A protein and the small-molecule ligand that binds it are described below.
Small molecule (SMILES): CC(=O)N[C@H]1[C@H](O[C@H]2[C@H](O)[C@@H](NC(C)=O)CO[C@@H]2CO)O[C@H](CO)[C@@H](O)[C@@H]1O

Sequence of chain 1.C:
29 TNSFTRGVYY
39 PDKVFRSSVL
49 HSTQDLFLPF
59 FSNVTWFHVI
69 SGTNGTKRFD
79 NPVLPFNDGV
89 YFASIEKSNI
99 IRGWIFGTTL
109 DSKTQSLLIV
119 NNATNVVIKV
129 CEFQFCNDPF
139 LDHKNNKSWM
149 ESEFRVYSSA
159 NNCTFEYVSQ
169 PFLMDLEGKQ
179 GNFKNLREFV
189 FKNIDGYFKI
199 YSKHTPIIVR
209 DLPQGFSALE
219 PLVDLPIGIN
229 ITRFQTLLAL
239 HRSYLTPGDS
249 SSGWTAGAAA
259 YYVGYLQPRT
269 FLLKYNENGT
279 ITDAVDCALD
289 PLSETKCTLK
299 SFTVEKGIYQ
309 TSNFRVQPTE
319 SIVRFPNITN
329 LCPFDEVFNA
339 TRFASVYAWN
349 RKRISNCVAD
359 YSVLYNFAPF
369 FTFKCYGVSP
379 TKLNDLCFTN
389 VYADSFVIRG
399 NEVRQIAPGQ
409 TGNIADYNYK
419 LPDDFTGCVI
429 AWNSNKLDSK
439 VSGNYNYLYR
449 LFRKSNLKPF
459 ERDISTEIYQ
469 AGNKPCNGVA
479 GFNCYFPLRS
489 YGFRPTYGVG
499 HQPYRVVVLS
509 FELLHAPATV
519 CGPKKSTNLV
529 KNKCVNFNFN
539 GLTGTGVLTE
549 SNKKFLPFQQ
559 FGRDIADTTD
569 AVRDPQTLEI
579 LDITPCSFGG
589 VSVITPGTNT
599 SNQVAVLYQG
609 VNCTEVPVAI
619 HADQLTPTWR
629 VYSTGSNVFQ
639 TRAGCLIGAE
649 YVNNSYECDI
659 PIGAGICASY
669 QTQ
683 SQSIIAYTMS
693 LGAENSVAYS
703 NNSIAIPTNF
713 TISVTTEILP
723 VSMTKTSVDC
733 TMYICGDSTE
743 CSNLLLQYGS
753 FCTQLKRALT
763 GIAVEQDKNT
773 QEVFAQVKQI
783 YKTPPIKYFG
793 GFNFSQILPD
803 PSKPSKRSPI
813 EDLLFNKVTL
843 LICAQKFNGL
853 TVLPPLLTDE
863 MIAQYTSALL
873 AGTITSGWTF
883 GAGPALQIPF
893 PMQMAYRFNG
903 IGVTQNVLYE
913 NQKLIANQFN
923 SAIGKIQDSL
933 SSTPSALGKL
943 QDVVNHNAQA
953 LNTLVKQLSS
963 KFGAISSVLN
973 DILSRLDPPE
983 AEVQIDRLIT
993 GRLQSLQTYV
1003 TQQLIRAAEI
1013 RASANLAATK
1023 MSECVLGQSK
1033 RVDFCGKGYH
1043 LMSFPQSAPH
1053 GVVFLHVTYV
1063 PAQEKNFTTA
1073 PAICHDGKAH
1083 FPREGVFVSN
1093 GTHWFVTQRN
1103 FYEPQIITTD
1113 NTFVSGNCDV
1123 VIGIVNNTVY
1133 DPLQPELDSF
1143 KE

Binding-site contacts:
Ligand atom O3 contacts residue ASN1092 of chain 1.C at 3.6 Å (h-bond).
Ligand atom O7 contacts residue THR1094 of chain 1.C at 3.0 Å (h-bond).
Ligand atom C2 contacts residue HIS1095 of chain 1.C at 4.5 Å.
Ligand atom C1 contacts residue ASN1092 of chain 1.C at 1.4 Å.
Ligand atom N2 contacts residue ASN1092 of chain 1.C at 3.5 Å (h-bond).
Ligand atom C8 contacts residue PHE1097 of chain 1.C at 4.5 Å (hydrophobic).
Ligand atom C8 contacts residue ASN1092 of chain 1.C at 3.5 Å.
Ligand atom C5 contacts residue HIS1095 of chain 1.C at 3.4 Å.
Ligand atom O5 contacts residue ASN1092 of chain 1.C at 2.4 Å (h-bond).
Ligand atom C7 contacts residue THR1094 of chain 1.C at 3.8 Å.
Ligand atom C6 contacts residue HIS1095 of chain 1.C at 4.1 Å.
Ligand atom O5 contacts residue PHE1097 of chain 1.C at 4.1 Å.
Ligand atom O6 contacts residue PHE1097 of chain 1.C at 4.2 Å.
Ligand atom O7 contacts residue ASN1092 of chain 1.C at 3.9 Å.
Ligand atom O5 contacts residue HIS1095 of chain 1.C at 3.8 Å.
Ligand atom O4 contacts residue HIS1095 of chain 1.C at 3.9 Å.
Ligand atom N2 contacts residue THR1094 of chain 1.C at 4.1 Å.
Ligand atom C7 contacts residue ASN1092 of chain 1.C at 3.6 Å.
Ligand atom C6 contacts residue PHE1097 of chain 1.C at 4.1 Å (hydrophobic).
Ligand atom C8 contacts residue HIS1095 of chain 1.C at 3.5 Å.
Ligand atom C2 contacts residue ASN1092 of chain 1.C at 2.5 Å.
Ligand atom N2 contacts residue HIS1095 of chain 1.C at 4.0 Å.
Ligand atom O7 contacts residue HIS1095 of chain 1.C at 3.5 Å.
Ligand atom C1 contacts residue HIS1095 of chain 1.C at 3.6 Å.
Ligand atom C4 contacts residue HIS1095 of chain 1.C at 4.3 Å.
Ligand atom C5 contacts residue ASN1092 of chain 1.C at 3.6 Å.
Ligand atom C3 contacts residue ASN1092 of chain 1.C at 3.5 Å.
Ligand atom C5 contacts residue PHE1097 of chain 1.C at 4.3 Å (hydrophobic).
Ligand atom C4 contacts residue ASN1092 of chain 1.C at 4.2 Å.
Ligand atom C7 contacts residue HIS1095 of chain 1.C at 3.5 Å.